Sequence of chain 8.D:
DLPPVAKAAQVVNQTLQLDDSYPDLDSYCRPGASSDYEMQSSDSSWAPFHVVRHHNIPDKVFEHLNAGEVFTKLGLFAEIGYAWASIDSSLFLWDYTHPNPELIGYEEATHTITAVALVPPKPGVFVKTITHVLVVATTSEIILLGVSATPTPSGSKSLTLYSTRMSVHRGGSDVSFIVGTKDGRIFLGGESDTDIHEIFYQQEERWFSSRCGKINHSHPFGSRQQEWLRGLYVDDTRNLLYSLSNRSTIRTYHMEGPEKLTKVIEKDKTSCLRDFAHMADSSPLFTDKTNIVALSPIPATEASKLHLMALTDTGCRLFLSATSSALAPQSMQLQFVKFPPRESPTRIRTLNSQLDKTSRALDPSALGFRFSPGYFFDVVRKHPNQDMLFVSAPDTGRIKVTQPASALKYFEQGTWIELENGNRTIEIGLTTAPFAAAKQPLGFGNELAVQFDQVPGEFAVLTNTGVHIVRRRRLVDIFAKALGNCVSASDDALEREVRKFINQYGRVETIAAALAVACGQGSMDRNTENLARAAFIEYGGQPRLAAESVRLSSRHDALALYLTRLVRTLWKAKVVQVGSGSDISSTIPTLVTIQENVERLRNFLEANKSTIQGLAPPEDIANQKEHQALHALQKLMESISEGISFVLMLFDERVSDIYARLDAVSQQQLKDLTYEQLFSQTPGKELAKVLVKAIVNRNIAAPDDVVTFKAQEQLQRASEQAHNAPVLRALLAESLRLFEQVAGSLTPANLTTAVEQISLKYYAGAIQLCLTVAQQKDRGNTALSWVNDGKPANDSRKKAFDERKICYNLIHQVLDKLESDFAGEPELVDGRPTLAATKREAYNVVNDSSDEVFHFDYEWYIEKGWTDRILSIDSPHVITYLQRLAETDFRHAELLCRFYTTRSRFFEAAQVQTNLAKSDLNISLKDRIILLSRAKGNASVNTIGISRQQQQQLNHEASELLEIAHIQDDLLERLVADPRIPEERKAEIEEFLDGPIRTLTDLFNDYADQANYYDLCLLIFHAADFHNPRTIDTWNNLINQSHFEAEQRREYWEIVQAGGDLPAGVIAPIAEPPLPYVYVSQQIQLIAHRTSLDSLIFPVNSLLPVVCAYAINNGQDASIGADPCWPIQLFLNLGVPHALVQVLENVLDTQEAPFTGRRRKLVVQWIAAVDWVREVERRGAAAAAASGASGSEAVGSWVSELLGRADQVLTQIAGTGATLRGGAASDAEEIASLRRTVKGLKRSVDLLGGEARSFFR

A small-molecule ligand and the protein it binds are described below.
Small molecule (SMILES): CSCC[C@H](NC(=O)[C@@H]1CCCN1C(=O)[C@H](CC(C)C)NC(=O)[C@H](CC(C)C)NC(=O)[C@H](CCCCN)NC(=O)[C@H](C)NC(=O)[C@H](CCCCN)NC(=O)[C@@H](N)CCCN=C(N)N)C(=O)N[C@@H](CCC(=O)O)C(=O)N[C@@H](CCC(=O)O)C(=O)N[C@@H](C)C(=O)N[C@@H](CC(C)C)C(=O)N[C@@H](CC(C)C)C(=O)N1CCC[C@H]1C=O

Binding-site contacts:
Ligand atom O contacts residue TYR162 of chain 8.D at 3.4 Å.
Ligand atom O contacts residue ILE130 of chain 8.D at 3.5 Å.
Ligand atom CA contacts residue VAL125 of chain 8.D at 3.1 Å (hydrophobic).
Ligand atom O contacts residue SER163 of chain 8.D at 3.6 Å (h-bond).
Ligand atom CD contacts residue GLN203 of chain 8.D at 2.8 Å.
Ligand atom O contacts residue GLN203 of chain 8.D at 1.3 Å (h-bond).
Ligand atom C contacts residue GLN203 of chain 8.D at 2.3 Å.
Ligand atom N contacts residue GLN203 of chain 8.D at 3.7 Å.
Ligand atom CD2 contacts residue LEU161 of chain 8.D at 3.4 Å (hydrophobic).
Ligand atom CD1 contacts residue GLN203 of chain 8.D at 3.4 Å.
Ligand atom CB contacts residue GLY105 of chain 8.D at 3.2 Å.
Ligand atom CB contacts residue ILE130 of chain 8.D at 3.4 Å (hydrophobic).
Ligand atom O contacts residue LEU103 of chain 8.D at 3.6 Å.
Ligand atom CA contacts residue VAL127 of chain 8.D at 3.6 Å (hydrophobic).
Ligand atom CG contacts residue PHE126 of chain 8.D at 3.7 Å (hydrophobic).
Ligand atom C contacts residue ILE130 of chain 8.D at 3.7 Å (hydrophobic).
Ligand atom CB contacts residue TYR162 of chain 8.D at 2.6 Å (hydrophobic).
Ligand atom CA contacts residue ILE130 of chain 8.D at 3.2 Å (hydrophobic).
Ligand atom N contacts residue GLY105 of chain 8.D at 3.1 Å (h-bond).
Ligand atom O contacts residue VAL127 of chain 8.D at 2.2 Å.
Ligand atom C contacts residue VAL127 of chain 8.D at 3.0 Å (hydrophobic).
Ligand atom O contacts residue PHE126 of chain 8.D at 2.8 Å.
Ligand atom CG contacts residue TYR162 of chain 8.D at 3.1 Å (hydrophobic).
Ligand atom SD contacts residue ARG165 of chain 8.D at 2.3 Å (salt-bridge).
Ligand atom N contacts residue VAL125 of chain 8.D at 3.5 Å (h-bond).
Ligand atom C contacts residue TYR162 of chain 8.D at 3.5 Å (hydrophobic).
Ligand atom CB contacts residue ILE104 of chain 8.D at 3.5 Å (hydrophobic).
Ligand atom N contacts residue LEU161 of chain 8.D at 3.3 Å (h-bond).
Ligand atom CD1 contacts residue TYR162 of chain 8.D at 2.8 Å (hydrophobic).
Ligand atom CA contacts residue TYR162 of chain 8.D at 3.5 Å (hydrophobic).
Ligand atom CA contacts residue PHE126 of chain 8.D at 3.2 Å (hydrophobic).
Ligand atom O contacts residue VAL127 of chain 8.D at 1.8 Å (h-bond).
Ligand atom CA contacts residue LEU161 of chain 8.D at 3.2 Å (hydrophobic).
Ligand atom N contacts residue GLN203 of chain 8.D at 2.9 Å (h-bond).
Ligand atom CD2 contacts residue PHE126 of chain 8.D at 3.3 Å (hydrophobic).
Ligand atom CB contacts residue VAL125 of chain 8.D at 2.6 Å (hydrophobic).
Ligand atom CE contacts residue ARG165 of chain 8.D at 2.8 Å.
Ligand atom CA contacts residue GLN203 of chain 8.D at 3.5 Å.
Ligand atom C contacts residue VAL127 of chain 8.D at 3.5 Å (hydrophobic).
Ligand atom O contacts residue LEU161 of chain 8.D at 3.3 Å (h-bond).